The small molecule below binds the protein below.
Small molecule (SMILES): CC(C)C[C@H](NC(=O)[C@@H]1CCCN1)C(=O)N[C@@H](CO)C(=O)N[C@@H](CCCCN)C(=O)O

Binding-site contacts:
Ligand atom O contacts residue TYR84 of chain 1.A at 3.4 Å (h-bond).
Ligand atom O contacts residue TRP147 of chain 1.A at 3.0 Å (h-bond).
Ligand atom CD1 contacts residue GLN156 of chain 1.A at 3.4 Å.
Ligand atom N contacts residue ASP77 of chain 1.A at 2.9 Å (salt-bridge).
Ligand atom CG contacts residue TRP147 of chain 1.A at 3.7 Å (hydrophobic).
Ligand atom C contacts residue LYS146 of chain 1.A at 3.4 Å.
Ligand atom CA contacts residue ASP77 of chain 1.A at 3.7 Å.
Ligand atom CD2 contacts residue ALA152 of chain 1.A at 4.1 Å (hydrophobic).
Ligand atom CD contacts residue ASP77 of chain 1.A at 3.6 Å.
Ligand atom CG contacts residue ASP77 of chain 1.A at 3.7 Å.
Ligand atom O contacts residue TRP147 of chain 1.A at 3.6 Å (h-bond).
Ligand atom CB contacts residue TRP147 of chain 1.A at 3.8 Å (hydrophobic).
Ligand atom C contacts residue THR143 of chain 1.A at 3.7 Å.
Ligand atom CB contacts residue ASP77 of chain 1.A at 3.6 Å.
Ligand atom CD1 contacts residue ALA152 of chain 1.A at 4.0 Å (hydrophobic).
Ligand atom CA contacts residue THR143 of chain 1.A at 3.8 Å.
Ligand atom NZ contacts residue ASP116 of chain 1.A at 2.7 Å (salt-bridge).
Ligand atom CG contacts residue THR143 of chain 1.A at 3.8 Å.
Ligand atom O contacts residue THR80 of chain 1.A at 3.6 Å.
Ligand atom CD1 contacts residue CYS6 of chain 1.C at 3.9 Å (hydrophobic).
Ligand atom CE contacts residue ASP77 of chain 1.A at 4.1 Å.
Ligand atom OXT contacts residue TYR84 of chain 1.A at 2.6 Å (h-bond).
Ligand atom C contacts residue ASP77 of chain 1.A at 3.8 Å.
Ligand atom C contacts residue TRP147 of chain 1.A at 3.9 Å (hydrophobic).
Ligand atom CE contacts residue ASP116 of chain 1.A at 3.1 Å.
Ligand atom OXT contacts residue THR143 of chain 1.A at 2.8 Å (h-bond).
Ligand atom CD contacts residue TYR123 of chain 1.A at 4.1 Å (hydrophobic).
Ligand atom CD2 contacts residue CYS6 of chain 1.C at 3.3 Å (hydrophobic).
Ligand atom O contacts residue LYS146 of chain 1.A at 2.8 Å (salt-bridge).
Ligand atom CB contacts residue THR143 of chain 1.A at 3.6 Å.
Ligand atom C contacts residue TYR84 of chain 1.A at 3.4 Å (hydrophobic).
Ligand atom CA contacts residue ASP77 of chain 1.A at 3.8 Å.
Ligand atom CB contacts residue LEU81 of chain 1.A at 3.7 Å (hydrophobic).
Ligand atom C contacts residue TRP147 of chain 1.A at 3.7 Å (hydrophobic).
Ligand atom CG contacts residue CYS6 of chain 1.C at 3.5 Å (hydrophobic).
Ligand atom CD1 contacts residue TRP147 of chain 1.A at 3.4 Å (hydrophobic).
Ligand atom CE contacts residue TRP147 of chain 1.A at 3.8 Å (hydrophobic).
Ligand atom OXT contacts residue LYS146 of chain 1.A at 3.2 Å.
Ligand atom NZ contacts residue ILE95 of chain 1.A at 3.7 Å.
Ligand atom CB contacts residue ASP77 of chain 1.A at 4.1 Å.

Sequence of chain 1.C:
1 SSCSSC

Sequence of chain 1.A:
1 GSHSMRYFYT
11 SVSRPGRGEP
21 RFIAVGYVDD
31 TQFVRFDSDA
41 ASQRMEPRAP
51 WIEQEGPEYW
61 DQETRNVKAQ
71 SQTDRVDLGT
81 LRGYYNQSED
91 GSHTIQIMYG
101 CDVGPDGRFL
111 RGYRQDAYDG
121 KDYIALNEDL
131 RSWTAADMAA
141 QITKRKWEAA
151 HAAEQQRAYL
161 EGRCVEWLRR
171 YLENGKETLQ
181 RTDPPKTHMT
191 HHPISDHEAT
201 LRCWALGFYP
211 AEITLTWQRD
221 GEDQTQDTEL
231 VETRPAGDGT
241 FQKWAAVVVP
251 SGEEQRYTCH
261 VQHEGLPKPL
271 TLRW